Sequence of chain 1.B:
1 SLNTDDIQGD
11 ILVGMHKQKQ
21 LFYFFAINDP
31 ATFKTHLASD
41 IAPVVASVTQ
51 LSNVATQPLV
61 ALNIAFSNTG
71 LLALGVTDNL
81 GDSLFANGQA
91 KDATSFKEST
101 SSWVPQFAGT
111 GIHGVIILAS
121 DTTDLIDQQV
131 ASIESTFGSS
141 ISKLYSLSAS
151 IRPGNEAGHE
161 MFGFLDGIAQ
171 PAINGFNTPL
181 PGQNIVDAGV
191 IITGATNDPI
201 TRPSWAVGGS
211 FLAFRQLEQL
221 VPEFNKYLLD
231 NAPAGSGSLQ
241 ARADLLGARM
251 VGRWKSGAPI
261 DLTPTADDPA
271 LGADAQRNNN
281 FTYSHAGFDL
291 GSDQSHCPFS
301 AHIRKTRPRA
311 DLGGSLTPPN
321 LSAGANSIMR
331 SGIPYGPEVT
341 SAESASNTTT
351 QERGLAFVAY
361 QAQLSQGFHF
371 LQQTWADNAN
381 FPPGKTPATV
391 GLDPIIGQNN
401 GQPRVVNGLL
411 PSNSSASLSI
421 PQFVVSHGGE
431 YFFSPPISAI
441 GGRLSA

A small-molecule ligand and the protein it binds are described below.
Small molecule (SMILES): O=C(O)CO

Binding-site contacts:
Ligand atom O contacts residue ILE151 of chain 1.B at 4.5 Å.
Ligand atom O2 contacts residue LYS17 of chain 1.B at 4.2 Å.
Ligand atom OXT contacts residue ILE151 of chain 1.B at 4.3 Å.
Ligand atom O2 contacts residue HIS16 of chain 1.B at 4.1 Å.